Binding-site contacts:
Ligand atom C6 contacts residue TYR138 of chain 1.D at 4.2 Å (hydrophobic).
Ligand atom O5 contacts residue TYR138 of chain 1.D at 4.4 Å.
Ligand atom C8 contacts residue ARG103 of chain 1.D at 3.4 Å.
Ligand atom O7 contacts residue ASN121 of chain 1.D at 3.3 Å (h-bond).
Ligand atom C4 contacts residue ASN121 of chain 1.D at 4.3 Å.
Ligand atom O6 contacts residue TYR138 of chain 1.D at 2.9 Å.
Ligand atom C5 contacts residue TYR138 of chain 1.D at 4.2 Å (hydrophobic).
Ligand atom C1 contacts residue ASN121 of chain 1.D at 1.5 Å.
Ligand atom C2 contacts residue ASN121 of chain 1.D at 2.6 Å.
Ligand atom O6 contacts residue ASN121 of chain 1.D at 4.4 Å.
Ligand atom C1 contacts residue TYR138 of chain 1.D at 4.5 Å (hydrophobic).
Ligand atom O5 contacts residue ASN121 of chain 1.D at 2.3 Å (h-bond).
Ligand atom C8 contacts residue TYR138 of chain 1.D at 4.1 Å (hydrophobic).
Ligand atom C7 contacts residue TYR138 of chain 1.D at 4.4 Å (hydrophobic).
Ligand atom C5 contacts residue ASN121 of chain 1.D at 3.6 Å.
Ligand atom C7 contacts residue ASN121 of chain 1.D at 3.4 Å.
Ligand atom C7 contacts residue ARG103 of chain 1.D at 3.8 Å.
Ligand atom N2 contacts residue ASN121 of chain 1.D at 3.1 Å (h-bond).
Ligand atom O7 contacts residue ARG103 of chain 1.D at 2.8 Å (salt-bridge).
Ligand atom O7 contacts residue TYR138 of chain 1.D at 4.1 Å.
Ligand atom C3 contacts residue ASN121 of chain 1.D at 3.9 Å.

A protein and the small-molecule ligand that binds it are described below.
Small molecule (SMILES): CC(=O)N[C@H]1[C@H](O[C@H]2[C@H](O)[C@@H](NC(C)=O)CO[C@@H]2CO)O[C@H](CO)[C@@H](O[C@@H]2O[C@H](CO)[C@@H](O)[C@H](O)[C@@H]2O)[C@@H]1O

Sequence of chain 1.D:
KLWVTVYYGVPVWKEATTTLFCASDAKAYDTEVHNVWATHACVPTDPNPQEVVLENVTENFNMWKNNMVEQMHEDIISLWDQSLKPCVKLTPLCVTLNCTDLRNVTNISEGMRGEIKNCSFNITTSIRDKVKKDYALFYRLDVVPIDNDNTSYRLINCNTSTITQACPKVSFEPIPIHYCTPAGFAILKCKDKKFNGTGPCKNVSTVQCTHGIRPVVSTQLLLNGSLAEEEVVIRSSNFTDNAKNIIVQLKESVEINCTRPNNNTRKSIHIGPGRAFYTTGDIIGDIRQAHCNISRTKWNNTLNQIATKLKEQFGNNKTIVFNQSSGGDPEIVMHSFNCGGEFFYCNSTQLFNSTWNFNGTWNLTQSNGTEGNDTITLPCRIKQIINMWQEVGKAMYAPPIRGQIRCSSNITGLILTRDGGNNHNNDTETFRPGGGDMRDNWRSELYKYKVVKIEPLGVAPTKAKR